Sequence of chain 1.A:
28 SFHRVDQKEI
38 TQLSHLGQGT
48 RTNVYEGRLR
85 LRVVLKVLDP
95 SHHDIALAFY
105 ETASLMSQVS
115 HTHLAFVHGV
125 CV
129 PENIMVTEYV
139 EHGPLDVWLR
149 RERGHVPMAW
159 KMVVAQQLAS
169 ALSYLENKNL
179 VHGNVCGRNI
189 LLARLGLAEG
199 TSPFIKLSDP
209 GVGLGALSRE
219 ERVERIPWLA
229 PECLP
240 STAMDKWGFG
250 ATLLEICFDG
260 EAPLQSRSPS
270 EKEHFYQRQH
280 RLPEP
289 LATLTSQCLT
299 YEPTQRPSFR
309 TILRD

The small molecule below binds the protein below.
Small molecule (SMILES): CNC(=O)c1cnc(Nc2ccc(F)cn2)cc1Nc1ccccc1S(C)(=O)=O

Binding-site contacts:
Ligand atom C2 contacts residue VAL138 of chain 1.A at 3.5 Å (hydrophobic).
Ligand atom O2 contacts residue LYS90 of chain 1.A at 3.0 Å (salt-bridge).
Ligand atom C8 contacts residue VAL51 of chain 1.A at 3.7 Å (hydrophobic).
Ligand atom O2 contacts residue VAL51 of chain 1.A at 3.7 Å.
Ligand atom C9 contacts residue GLY141 of chain 1.A at 3.4 Å.
Ligand atom C2 contacts residue VAL88 of chain 1.A at 3.8 Å (hydrophobic).
Ligand atom C6 contacts residue LEU189 of chain 1.A at 3.6 Å (hydrophobic).
Ligand atom C3 contacts residue VAL138 of chain 1.A at 3.5 Å (hydrophobic).
Ligand atom C1 contacts residue LEU189 of chain 1.A at 3.6 Å (hydrophobic).
Ligand atom C7 contacts residue ASP207 of chain 1.A at 3.7 Å.
Ligand atom C7 contacts residue THR135 of chain 1.A at 3.4 Å.
Ligand atom O3 contacts residue ASN187 of chain 1.A at 3.7 Å.
Ligand atom N1 contacts residue VAL138 of chain 1.A at 2.9 Å (h-bond).
Ligand atom N2 contacts residue THR135 of chain 1.A at 3.4 Å (h-bond).
Ligand atom C19 contacts residue SER206 of chain 1.A at 3.7 Å.
Ligand atom C9 contacts residue VAL138 of chain 1.A at 3.5 Å (hydrophobic).
Ligand atom C7 contacts residue LYS90 of chain 1.A at 3.5 Å.
Ligand atom C2 contacts residue GLU136 of chain 1.A at 3.3 Å.
Ligand atom O1 contacts residue SER206 of chain 1.A at 3.5 Å (h-bond).
Ligand atom C4 contacts residue LEU189 of chain 1.A at 3.8 Å (hydrophobic).
Ligand atom C13 contacts residue TYR137 of chain 1.A at 3.4 Å (hydrophobic).
Ligand atom N2 contacts residue GLU136 of chain 1.A at 3.0 Å (salt-bridge).
Ligand atom O1 contacts residue LYS90 of chain 1.A at 2.8 Å (salt-bridge).
Ligand atom N4 contacts residue VAL138 of chain 1.A at 2.7 Å (h-bond).
Ligand atom N4 contacts residue GLY141 of chain 1.A at 3.6 Å.
Ligand atom C19 contacts residue ARG186 of chain 1.A at 3.5 Å.
Ligand atom C15 contacts residue LEU43 of chain 1.A at 3.7 Å (hydrophobic).
Ligand atom C14 contacts residue VAL51 of chain 1.A at 3.6 Å (hydrophobic).
Ligand atom N5 contacts residue GLY141 of chain 1.A at 3.7 Å.
Ligand atom N2 contacts residue LEU189 of chain 1.A at 3.8 Å.
Ligand atom C13 contacts residue GLU139 of chain 1.A at 3.5 Å.
Ligand atom C5 contacts residue LEU189 of chain 1.A at 3.5 Å (hydrophobic).
Ligand atom C13 contacts residue VAL138 of chain 1.A at 3.5 Å (hydrophobic).
Ligand atom C12 contacts residue TYR137 of chain 1.A at 3.7 Å (hydrophobic).
Ligand atom C19 contacts residue ASN187 of chain 1.A at 3.5 Å.
Ligand atom C6 contacts residue LYS90 of chain 1.A at 3.7 Å.
Ligand atom C13 contacts residue GLY141 of chain 1.A at 3.6 Å.
Ligand atom C14 contacts residue LEU43 of chain 1.A at 3.8 Å (hydrophobic).
Ligand atom C7 contacts residue GLU136 of chain 1.A at 3.8 Å.
Ligand atom C7 contacts residue SER206 of chain 1.A at 3.6 Å.